Sequence of chain 1.A:
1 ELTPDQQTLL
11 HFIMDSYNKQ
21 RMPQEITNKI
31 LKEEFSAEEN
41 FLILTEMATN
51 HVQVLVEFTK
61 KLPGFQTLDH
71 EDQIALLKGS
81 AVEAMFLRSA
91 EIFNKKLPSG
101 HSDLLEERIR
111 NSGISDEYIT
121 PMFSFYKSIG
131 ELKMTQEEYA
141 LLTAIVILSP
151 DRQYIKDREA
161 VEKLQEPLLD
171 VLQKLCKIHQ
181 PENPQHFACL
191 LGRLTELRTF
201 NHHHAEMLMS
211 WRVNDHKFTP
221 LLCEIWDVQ

Binding-site contacts:
Ligand atom C19 contacts residue ARG88 of chain 1.A at 3.5 Å.
Ligand atom CL31 contacts residue ILE114 of chain 1.A at 3.9 Å.
Ligand atom O28 contacts residue MET22 of chain 1.A at 3.3 Å.
Ligand atom O27 contacts residue ARG88 of chain 1.A at 3.0 Å (salt-bridge).
Ligand atom C03 contacts residue LEU222 of chain 1.A at 3.7 Å (hydrophobic).
Ligand atom C09 contacts residue LEU44 of chain 1.A at 3.9 Å (hydrophobic).
Ligand atom C13 contacts residue HIS51 of chain 1.A at 3.9 Å.
Ligand atom N06 contacts residue HIS204 of chain 1.A at 3.1 Å (h-bond).
Ligand atom O05 contacts residue HIS204 of chain 1.A at 3.6 Å (h-bond).
Ligand atom CL36 contacts residue TRP226 of chain 1.A at 3.9 Å.
Ligand atom C01 contacts residue LEU44 of chain 1.A at 3.3 Å (hydrophobic).
Ligand atom C03 contacts residue THR45 of chain 1.A at 3.7 Å.
Ligand atom C03 contacts residue ALA48 of chain 1.A at 3.5 Å (hydrophobic).
Ligand atom C25 contacts residue MET47 of chain 1.A at 3.9 Å (hydrophobic).
Ligand atom C21 contacts residue MET22 of chain 1.A at 3.8 Å (hydrophobic).
Ligand atom C12 contacts residue ALA48 of chain 1.A at 3.5 Å (hydrophobic).
Ligand atom O27 contacts residue SER99 of chain 1.A at 3.0 Å (h-bond).
Ligand atom O05 contacts residue TRP211 of chain 1.A at 3.3 Å.
Ligand atom C26 contacts residue MET22 of chain 1.A at 3.6 Å (hydrophobic).
Ligand atom S23 contacts residue SER99 of chain 1.A at 3.5 Å (h-bond).
Ligand atom C18 contacts residue HIS51 of chain 1.A at 3.6 Å.
Ligand atom C34 contacts residue PHE86 of chain 1.A at 3.6 Å (hydrophobic).
Ligand atom C22 contacts residue SER99 of chain 1.A at 3.5 Å.
Ligand atom CL36 contacts residue MET85 of chain 1.A at 3.4 Å.
Ligand atom O28 contacts residue ARG88 of chain 1.A at 2.9 Å (salt-bridge).
Ligand atom N06 contacts residue MET207 of chain 1.A at 3.8 Å.
Ligand atom C11 contacts residue ALA48 of chain 1.A at 4.0 Å (hydrophobic).
Ligand atom C19 contacts residue HIS51 of chain 1.A at 3.6 Å.
Ligand atom C26 contacts residue ARG88 of chain 1.A at 3.3 Å.
Ligand atom C33 contacts residue PHE86 of chain 1.A at 3.8 Å (hydrophobic).
Ligand atom C22 contacts residue THR27 of chain 1.A at 3.7 Å.
Ligand atom C14 contacts residue MET47 of chain 1.A at 3.9 Å (hydrophobic).
Ligand atom O10 contacts residue ALA48 of chain 1.A at 3.8 Å.
Ligand atom C01 contacts residue THR45 of chain 1.A at 3.4 Å.
Ligand atom S23 contacts residue THR27 of chain 1.A at 3.8 Å.
Ligand atom C32 contacts residue TYR126 of chain 1.A at 3.5 Å (hydrophobic).
Ligand atom C34 contacts residue MET85 of chain 1.A at 3.9 Å (hydrophobic).
Ligand atom C13 contacts residue ALA48 of chain 1.A at 3.9 Å (hydrophobic).
Ligand atom C33 contacts residue TYR126 of chain 1.A at 3.4 Å (hydrophobic).
Ligand atom C18 contacts residue ARG88 of chain 1.A at 3.9 Å.

A small-molecule ligand and the protein it binds are described below.
Small molecule (SMILES): CC(C)c1onc(-c2c(Cl)cccc2Cl)c1COc1ccc(-c2ccc3c(C(=O)O)csc3c2)cc1